Sequence of chain 1.E:
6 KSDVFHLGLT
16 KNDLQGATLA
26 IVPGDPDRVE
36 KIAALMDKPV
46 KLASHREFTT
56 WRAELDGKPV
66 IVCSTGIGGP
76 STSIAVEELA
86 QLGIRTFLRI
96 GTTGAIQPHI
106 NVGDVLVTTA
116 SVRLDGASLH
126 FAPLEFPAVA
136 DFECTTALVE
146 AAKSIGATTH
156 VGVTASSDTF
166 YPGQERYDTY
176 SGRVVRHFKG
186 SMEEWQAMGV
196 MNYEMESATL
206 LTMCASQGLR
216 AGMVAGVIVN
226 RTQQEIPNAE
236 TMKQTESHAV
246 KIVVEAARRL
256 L

This protein binds this small molecule.
Small molecule (SMILES): O=c1[nH]c(=O)n(COCCO)cc1Sc1ccccc1

Binding-site contacts:
Ligand atom OAN contacts residue THR97 of chain 1.F at 3.1 Å (h-bond).
Ligand atom OAB contacts residue GLN169 of chain 1.F at 2.7 Å (h-bond).
Ligand atom CAD contacts residue PHE165 of chain 1.F at 3.7 Å (hydrophobic).
Ligand atom OAA contacts residue ARG171 of chain 1.F at 2.8 Å (salt-bridge).
Ligand atom NAM contacts residue PHE165 of chain 1.F at 3.6 Å.
Ligand atom NAM contacts residue TYR198 of chain 1.F at 3.6 Å.
Ligand atom CAR contacts residue PHE165 of chain 1.F at 3.7 Å (hydrophobic).
Ligand atom OAB contacts residue MET200 of chain 1.F at 3.5 Å.
Ligand atom CAQ contacts residue GLY99 of chain 1.F at 3.4 Å.
Ligand atom OAB contacts residue TYR198 of chain 1.F at 3.6 Å.
Ligand atom CAS contacts residue TYR198 of chain 1.F at 3.5 Å (hydrophobic).
Ligand atom OAC contacts residue PHE165 of chain 1.F at 3.8 Å.
Ligand atom CAQ contacts residue THR98 of chain 1.F at 3.6 Å.
Ligand atom OAA contacts residue GLN169 of chain 1.F at 3.6 Å (h-bond).
Ligand atom CAS contacts residue GLN169 of chain 1.F at 3.5 Å.
Ligand atom CAD contacts residue PHE10 of chain 1.E at 3.7 Å (hydrophobic).
Ligand atom CAS contacts residue PHE165 of chain 1.F at 3.8 Å (hydrophobic).
Ligand atom CAI contacts residue GLY99 of chain 1.F at 3.9 Å.
Ligand atom OAA contacts residue GLY99 of chain 1.F at 3.5 Å.
Ligand atom CAG contacts residue PHE165 of chain 1.F at 3.8 Å (hydrophobic).
Ligand atom CAI contacts residue THR98 of chain 1.F at 3.7 Å.
Ligand atom OAB contacts residue GLU199 of chain 1.F at 3.3 Å.
Ligand atom CAG contacts residue ILE223 of chain 1.F at 3.8 Å (hydrophobic).
Ligand atom SAO contacts residue THR98 of chain 1.F at 3.6 Å (h-bond).
Ligand atom CAR contacts residue GLY99 of chain 1.F at 3.5 Å.
Ligand atom CAL contacts residue THR97 of chain 1.F at 3.2 Å.
Ligand atom CAF contacts residue GLU230 of chain 1.F at 3.9 Å.
Ligand atom SAO contacts residue VAL224 of chain 1.F at 3.8 Å.
Ligand atom CAR contacts residue GLN169 of chain 1.F at 3.6 Å.
Ligand atom CAE contacts residue PHE165 of chain 1.F at 3.7 Å (hydrophobic).
Ligand atom CAR contacts residue ARG171 of chain 1.F at 3.8 Å.
Ligand atom SAO contacts residue GLY99 of chain 1.F at 3.8 Å.
Ligand atom CAJ contacts residue HIS11 of chain 1.E at 3.4 Å.
Ligand atom CAH contacts residue ARG171 of chain 1.F at 3.7 Å.
Ligand atom CAH contacts residue VAL224 of chain 1.F at 3.8 Å (hydrophobic).
Ligand atom SAO contacts residue ILE223 of chain 1.F at 3.7 Å.
Ligand atom OAC contacts residue HIS11 of chain 1.E at 2.8 Å (h-bond).
Ligand atom OAN contacts residue PO41 of chain 1.T at 3.6 Å.
Ligand atom NAT contacts residue THR97 of chain 1.F at 3.8 Å.
Ligand atom NAM contacts residue GLN169 of chain 1.F at 2.6 Å (h-bond).

Sequence of chain 1.F:
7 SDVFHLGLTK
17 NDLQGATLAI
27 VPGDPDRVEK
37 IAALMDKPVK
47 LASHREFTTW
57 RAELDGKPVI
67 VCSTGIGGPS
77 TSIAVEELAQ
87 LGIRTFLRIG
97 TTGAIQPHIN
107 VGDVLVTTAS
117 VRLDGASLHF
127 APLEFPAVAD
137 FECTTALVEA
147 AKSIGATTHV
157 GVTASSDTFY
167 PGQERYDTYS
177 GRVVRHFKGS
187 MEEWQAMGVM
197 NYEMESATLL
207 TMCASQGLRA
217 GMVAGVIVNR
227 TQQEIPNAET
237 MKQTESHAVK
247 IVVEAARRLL